Binding-site contacts:
Ligand atom C2 contacts residue VAL474 of chain 7.B at 3.6 Å (hydrophobic).
Ligand atom O1A contacts residue MG1 of chain 7.H at 2.0 Å.
Ligand atom N3B contacts residue THR89 of chain 7.B at 3.0 Å (h-bond).
Ligand atom O1G contacts residue THR89 of chain 7.B at 2.3 Å (h-bond).
Ligand atom O2' contacts residue GLY390 of chain 7.B at 2.8 Å (h-bond).
Ligand atom PG contacts residue ASP87 of chain 7.B at 3.3 Å.
Ligand atom O2A contacts residue ASN55 of chain 7.B at 3.6 Å.
Ligand atom O2B contacts residue GLY88 of chain 7.B at 3.1 Å.
Ligand atom PA contacts residue MG1 of chain 7.H at 3.5 Å.
Ligand atom C5 contacts residue PRO37 of chain 7.B at 3.3 Å (hydrophobic).
Ligand atom N7 contacts residue PRO37 of chain 7.B at 3.6 Å.
Ligand atom O2A contacts residue SER34 of chain 7.B at 3.5 Å (h-bond).
Ligand atom O2G contacts residue MG1 of chain 7.H at 2.2 Å.
Ligand atom O1B contacts residue MG1 of chain 7.H at 2.1 Å.
Ligand atom C8 contacts residue ILE152 of chain 7.B at 3.4 Å (hydrophobic).
Ligand atom O2A contacts residue GLY36 of chain 7.B at 3.3 Å (h-bond).
Ligand atom N3 contacts residue PHE461 of chain 7.B at 3.5 Å.
Ligand atom N3B contacts residue THR90 of chain 7.B at 2.9 Å (h-bond).
Ligand atom O2G contacts residue ASP373 of chain 7.B at 3.6 Å (salt-bridge).
Ligand atom O2G contacts residue ASP87 of chain 7.B at 2.3 Å (salt-bridge).
Ligand atom C2' contacts residue ASP476 of chain 7.B at 3.5 Å.
Ligand atom O2' contacts residue GLY389 of chain 7.B at 3.5 Å.
Ligand atom PG contacts residue THR89 of chain 7.B at 3.1 Å.
Ligand atom O3A contacts residue LEU35 of chain 7.B at 3.6 Å.
Ligand atom C2 contacts residue PHE461 of chain 7.B at 3.4 Å (hydrophobic).
Ligand atom O2' contacts residue ASP476 of chain 7.B at 3.1 Å (salt-bridge).
Ligand atom O2B contacts residue THR91 of chain 7.B at 2.4 Å (h-bond).
Ligand atom O5' contacts residue GLY36 of chain 7.B at 3.5 Å (h-bond).
Ligand atom C4 contacts residue PRO37 of chain 7.B at 3.5 Å (hydrophobic).
Ligand atom O1B contacts residue ASP87 of chain 7.B at 2.6 Å (salt-bridge).
Ligand atom N3 contacts residue GLY390 of chain 7.B at 3.5 Å.
Ligand atom O3' contacts residue MET430 of chain 7.B at 3.2 Å.
Ligand atom O1G contacts residue ASP87 of chain 7.B at 3.4 Å (salt-bridge).
Ligand atom C4' contacts residue MET430 of chain 7.B at 3.6 Å (hydrophobic).
Ligand atom O3G contacts residue ARG155 of chain 7.B at 2.9 Å (salt-bridge).
Ligand atom O3G contacts residue GLY57 of chain 7.B at 3.4 Å (h-bond).
Ligand atom PB contacts residue MG1 of chain 7.H at 3.5 Å.
Ligand atom O1B contacts residue GLY88 of chain 7.B at 3.4 Å (h-bond).
Ligand atom O2G contacts residue ARG155 of chain 7.B at 3.4 Å (salt-bridge).
Ligand atom O3G contacts residue THR90 of chain 7.B at 3.4 Å (h-bond).

Sequence of chain 7.B:
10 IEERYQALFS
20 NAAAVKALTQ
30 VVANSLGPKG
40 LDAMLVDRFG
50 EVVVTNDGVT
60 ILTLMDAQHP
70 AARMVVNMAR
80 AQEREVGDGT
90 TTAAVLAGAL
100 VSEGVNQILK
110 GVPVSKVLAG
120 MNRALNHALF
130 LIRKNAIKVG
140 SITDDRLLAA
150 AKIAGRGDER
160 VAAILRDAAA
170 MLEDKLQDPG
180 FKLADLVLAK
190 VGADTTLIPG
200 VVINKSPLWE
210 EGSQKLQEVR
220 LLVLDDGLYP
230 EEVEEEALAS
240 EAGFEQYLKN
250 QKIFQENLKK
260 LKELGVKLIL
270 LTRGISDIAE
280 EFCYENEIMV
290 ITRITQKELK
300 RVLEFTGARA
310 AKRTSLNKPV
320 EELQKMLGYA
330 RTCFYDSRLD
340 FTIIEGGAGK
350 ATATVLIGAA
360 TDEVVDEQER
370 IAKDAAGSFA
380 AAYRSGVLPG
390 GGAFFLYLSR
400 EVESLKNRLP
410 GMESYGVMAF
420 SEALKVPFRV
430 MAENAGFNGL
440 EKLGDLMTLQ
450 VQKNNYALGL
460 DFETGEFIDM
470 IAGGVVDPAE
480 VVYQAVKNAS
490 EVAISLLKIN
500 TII

This small molecule binds to this protein.
Small molecule (SMILES): Nc1ncnc2c1ncn2[C@@H]1O[C@H](CO[P](=O)(O)O[P](=O)(O)NP(=O)(O)O)[C@@H](O)[C@H]1O